Sequence of chain 1.A:
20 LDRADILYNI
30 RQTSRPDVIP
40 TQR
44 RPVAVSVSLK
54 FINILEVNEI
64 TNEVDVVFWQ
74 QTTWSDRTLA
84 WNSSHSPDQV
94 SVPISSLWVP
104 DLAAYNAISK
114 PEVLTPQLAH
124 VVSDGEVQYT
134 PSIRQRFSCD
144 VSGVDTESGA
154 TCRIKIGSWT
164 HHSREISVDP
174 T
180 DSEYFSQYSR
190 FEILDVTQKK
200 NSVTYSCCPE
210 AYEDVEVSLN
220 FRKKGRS

Binding-site contacts:
Ligand atom C4 contacts residue ASN85 of chain 1.A at 4.2 Å.
Ligand atom O5 contacts residue SER87 of chain 1.A at 2.9 Å (h-bond).
Ligand atom O7 contacts residue ASN85 of chain 1.A at 4.3 Å.
Ligand atom C8 contacts residue ASN85 of chain 1.A at 4.0 Å.
Ligand atom O6 contacts residue SER87 of chain 1.A at 3.6 Å (h-bond).
Ligand atom O6 contacts residue HIS88 of chain 1.A at 3.5 Å (h-bond).
Ligand atom C5 contacts residue ASN85 of chain 1.A at 3.8 Å.
Ligand atom C6 contacts residue HIS88 of chain 1.A at 4.2 Å.
Ligand atom C5 contacts residue SER87 of chain 1.A at 3.5 Å.
Ligand atom C6 contacts residue SER87 of chain 1.A at 4.0 Å.
Ligand atom O5 contacts residue ASN85 of chain 1.A at 2.6 Å (h-bond).
Ligand atom C3 contacts residue ASN85 of chain 1.A at 3.5 Å.
Ligand atom C7 contacts residue ASN85 of chain 1.A at 3.4 Å.
Ligand atom N2 contacts residue ASN85 of chain 1.A at 2.6 Å (h-bond).
Ligand atom C1 contacts residue ASN85 of chain 1.A at 1.4 Å.
Ligand atom C1 contacts residue SER87 of chain 1.A at 3.7 Å.
Ligand atom C2 contacts residue ASN85 of chain 1.A at 2.3 Å.

A protein and the small-molecule ligand that binds it are described below.
Small molecule (SMILES): CC(=O)N[C@@H]1[C@@H](O)[C@H](O)[C@@H](CO)O[C@H]1O